Sequence of chain 1.C:
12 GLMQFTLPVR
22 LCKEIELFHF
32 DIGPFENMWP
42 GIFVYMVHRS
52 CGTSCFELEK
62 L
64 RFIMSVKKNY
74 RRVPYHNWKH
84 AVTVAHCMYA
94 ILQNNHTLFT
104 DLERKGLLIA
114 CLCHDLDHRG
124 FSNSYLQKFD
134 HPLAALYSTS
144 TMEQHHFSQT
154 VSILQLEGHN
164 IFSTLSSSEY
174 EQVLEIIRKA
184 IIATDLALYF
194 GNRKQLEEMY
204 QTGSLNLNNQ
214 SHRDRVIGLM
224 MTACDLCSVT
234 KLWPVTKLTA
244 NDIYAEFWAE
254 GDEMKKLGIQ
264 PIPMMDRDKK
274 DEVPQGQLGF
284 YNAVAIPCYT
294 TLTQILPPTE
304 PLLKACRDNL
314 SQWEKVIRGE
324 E

Binding-site contacts:
Ligand atom C7 contacts residue TYR247 of chain 1.C at 3.6 Å (hydrophobic).
Ligand atom O21 contacts residue PHE283 of chain 1.C at 3.5 Å.
Ligand atom N17 contacts residue ILE246 of chain 1.C at 3.6 Å.
Ligand atom N12 contacts residue TYR247 of chain 1.C at 2.5 Å (h-bond).
Ligand atom C15 contacts residue PHE283 of chain 1.C at 3.7 Å (hydrophobic).
Ligand atom C5 contacts residue MET267 of chain 1.C at 3.3 Å (hydrophobic).
Ligand atom N3 contacts residue PHE283 of chain 1.C at 3.3 Å.
Ligand atom C4 contacts residue PHE283 of chain 1.C at 3.5 Å (hydrophobic).
Ligand atom C8 contacts residue TYR247 of chain 1.C at 3.4 Å (hydrophobic).
Ligand atom C11 contacts residue TYR247 of chain 1.C at 3.5 Å (hydrophobic).
Ligand atom C5 contacts residue PHE283 of chain 1.C at 3.3 Å (hydrophobic).
Ligand atom C19 contacts residue ILE246 of chain 1.C at 3.8 Å (hydrophobic).
Ligand atom N13 contacts residue GLY279 of chain 1.C at 3.2 Å.
Ligand atom C30 contacts residue TYR247 of chain 1.C at 3.5 Å (hydrophobic).
Ligand atom C30 contacts residue MET267 of chain 1.C at 3.8 Å (hydrophobic).
Ligand atom C29 contacts residue LYS272 of chain 1.C at 3.5 Å.
Ligand atom C11 contacts residue MET267 of chain 1.C at 3.8 Å (hydrophobic).
Ligand atom C16 contacts residue LEU229 of chain 1.C at 3.6 Å (hydrophobic).
Ligand atom O28 contacts residue GLU275 of chain 1.C at 3.2 Å.
Ligand atom C8 contacts residue MET267 of chain 1.C at 3.5 Å (hydrophobic).
Ligand atom C29 contacts residue GLU275 of chain 1.C at 3.4 Å.
Ligand atom S10 contacts residue MET267 of chain 1.C at 3.6 Å.
Ligand atom C4 contacts residue MET267 of chain 1.C at 3.5 Å (hydrophobic).
Ligand atom C27 contacts residue GLU275 of chain 1.C at 3.5 Å.
Ligand atom N18 contacts residue ILE246 of chain 1.C at 3.7 Å.
Ligand atom O28 contacts residue LYS272 of chain 1.C at 3.7 Å.
Ligand atom C24 contacts residue HIS79 of chain 1.C at 3.5 Å.
Ligand atom C29 contacts residue VAL276 of chain 1.C at 3.5 Å (hydrophobic).
Ligand atom C9 contacts residue MET267 of chain 1.C at 3.4 Å (hydrophobic).
Ligand atom N22 contacts residue PHE250 of chain 1.C at 3.8 Å.
Ligand atom C19 contacts residue GLN280 of chain 1.C at 3.8 Å.
Ligand atom C14 contacts residue PHE283 of chain 1.C at 3.6 Å (hydrophobic).
Ligand atom C7 contacts residue GLN280 of chain 1.C at 3.8 Å.
Ligand atom N12 contacts residue MET267 of chain 1.C at 3.8 Å.
Ligand atom O28 contacts residue PRO266 of chain 1.C at 3.6 Å.
Ligand atom N18 contacts residue PHE283 of chain 1.C at 3.7 Å.
Ligand atom C7 contacts residue MET267 of chain 1.C at 3.7 Å (hydrophobic).
Ligand atom C11 contacts residue GLY279 of chain 1.C at 3.4 Å.
Ligand atom C6 contacts residue MET267 of chain 1.C at 3.3 Å (hydrophobic).
Ligand atom O2 contacts residue GLN280 of chain 1.C at 2.9 Å (h-bond).

This small molecule binds to this protein.
Small molecule (SMILES): Cn1ncc(C(=O)N2CCC2)c1C(=O)Nc1ccc2sc(N3CCOCC3)nc2c1